The small molecule below binds the protein below.
Small molecule (SMILES): CC(=O)N[C@@H]1[C@@H](O)[C@H](O)[C@@H](CO)O[C@H]1O

Binding-site contacts:
Ligand atom O5 contacts residue ASN256 of chain 1.B at 2.4 Å (h-bond).
Ligand atom O5 contacts residue GLU259 of chain 1.B at 3.5 Å.
Ligand atom C2 contacts residue ASN256 of chain 1.B at 2.5 Å.
Ligand atom C3 contacts residue ASN256 of chain 1.B at 3.8 Å.
Ligand atom C4 contacts residue ASN256 of chain 1.B at 4.3 Å.
Ligand atom C8 contacts residue ASN256 of chain 1.B at 4.3 Å.
Ligand atom N2 contacts residue ASN256 of chain 1.B at 2.8 Å (h-bond).
Ligand atom C5 contacts residue GLU259 of chain 1.B at 3.7 Å.
Ligand atom C6 contacts residue GLU259 of chain 1.B at 4.3 Å.
Ligand atom C1 contacts residue GLU259 of chain 1.B at 3.8 Å.
Ligand atom C7 contacts residue ASN256 of chain 1.B at 3.7 Å.
Ligand atom C5 contacts residue ASN256 of chain 1.B at 3.7 Å.
Ligand atom C1 contacts residue ASN256 of chain 1.B at 1.4 Å.

Sequence of chain 1.B:
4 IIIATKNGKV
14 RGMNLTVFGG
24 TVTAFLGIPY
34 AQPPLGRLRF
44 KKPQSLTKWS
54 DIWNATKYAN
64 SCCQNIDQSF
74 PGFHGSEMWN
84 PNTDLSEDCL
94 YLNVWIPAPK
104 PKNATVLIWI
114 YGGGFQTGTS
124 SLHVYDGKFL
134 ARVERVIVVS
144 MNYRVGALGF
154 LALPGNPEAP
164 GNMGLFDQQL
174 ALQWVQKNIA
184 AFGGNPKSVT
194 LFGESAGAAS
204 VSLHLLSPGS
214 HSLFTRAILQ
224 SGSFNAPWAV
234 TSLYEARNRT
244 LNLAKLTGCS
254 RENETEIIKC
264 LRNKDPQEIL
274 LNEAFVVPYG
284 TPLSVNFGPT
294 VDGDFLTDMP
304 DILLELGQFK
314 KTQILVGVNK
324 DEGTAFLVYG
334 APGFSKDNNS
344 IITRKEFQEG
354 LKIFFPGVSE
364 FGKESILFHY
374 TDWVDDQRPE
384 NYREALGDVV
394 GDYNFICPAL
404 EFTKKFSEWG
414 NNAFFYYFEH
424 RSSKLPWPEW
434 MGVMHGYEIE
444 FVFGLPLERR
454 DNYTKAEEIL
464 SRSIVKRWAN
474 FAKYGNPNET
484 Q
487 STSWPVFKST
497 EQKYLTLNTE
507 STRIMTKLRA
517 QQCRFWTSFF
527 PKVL